Binding-site contacts:
Ligand atom N1 contacts residue THR146 of chain 1.A at 3.5 Å.
Ligand atom C3 contacts residue VAL165 of chain 1.A at 3.5 Å (hydrophobic).
Ligand atom C26 contacts residue MET173 of chain 1.A at 3.9 Å (hydrophobic).
Ligand atom C32 contacts residue GLU168 of chain 1.A at 3.8 Å.
Ligand atom C18 contacts residue ASP104 of chain 1.A at 3.1 Å.
Ligand atom C13 contacts residue MET173 of chain 1.A at 3.8 Å (hydrophobic).
Ligand atom C1 contacts residue HIS163 of chain 1.A at 3.9 Å.
Ligand atom C28 contacts residue GLY169 of chain 1.A at 3.9 Å.
Ligand atom C8 contacts residue MET173 of chain 1.A at 3.8 Å (hydrophobic).
Ligand atom C29 contacts residue GLU168 of chain 1.A at 3.5 Å.
Ligand atom C30 contacts residue GLY169 of chain 1.A at 3.9 Å.
Ligand atom C21 contacts residue THR146 of chain 1.A at 3.3 Å.
Ligand atom O1 contacts residue THR170 of chain 1.A at 3.7 Å.
Ligand atom C17 contacts residue ASN270 of chain 1.A at 3.7 Å.
Ligand atom O1 contacts residue PHE147 of chain 1.A at 3.7 Å.
Ligand atom O contacts residue THR170 of chain 1.A at 3.5 Å.
Ligand atom N1 contacts residue MET173 of chain 1.A at 3.9 Å.
Ligand atom C15 contacts residue THR170 of chain 1.A at 3.8 Å.
Ligand atom C10 contacts residue THR146 of chain 1.A at 3.7 Å.
Ligand atom N2 contacts residue GLU168 of chain 1.A at 3.8 Å.
Ligand atom O contacts residue ALA143 of chain 1.A at 3.4 Å.
Ligand atom C4 contacts residue VAL165 of chain 1.A at 3.8 Å (hydrophobic).
Ligand atom C32 contacts residue LEU172 of chain 1.A at 3.6 Å (hydrophobic).
Ligand atom C12 contacts residue ALA143 of chain 1.A at 3.8 Å (hydrophobic).
Ligand atom O contacts residue PHE147 of chain 1.A at 3.4 Å.
Ligand atom C10 contacts residue MET173 of chain 1.A at 3.6 Å (hydrophobic).
Ligand atom C20 contacts residue ASP104 of chain 1.A at 1.4 Å.
Ligand atom C27 contacts residue GLY169 of chain 1.A at 3.7 Å.
Ligand atom C25 contacts residue GLY169 of chain 1.A at 3.8 Å.
Ligand atom C18 contacts residue ASN270 of chain 1.A at 3.6 Å.
Ligand atom C14 contacts residue VAL243 of chain 1.A at 3.9 Å (hydrophobic).
Ligand atom C9 contacts residue MET173 of chain 1.A at 3.7 Å (hydrophobic).
Ligand atom C31 contacts residue LEU172 of chain 1.A at 3.6 Å (hydrophobic).
Ligand atom C2 contacts residue VAL165 of chain 1.A at 3.6 Å (hydrophobic).
Ligand atom N2 contacts residue LEU172 of chain 1.A at 3.8 Å.
Ligand atom C30 contacts residue GLU168 of chain 1.A at 3.6 Å.
Ligand atom C contacts residue HIS163 of chain 1.A at 3.6 Å.
Ligand atom C19 contacts residue ASP104 of chain 1.A at 2.4 Å.
Ligand atom C26 contacts residue GLY169 of chain 1.A at 3.7 Å.
Ligand atom O2 contacts residue THR170 of chain 1.A at 2.7 Å (h-bond).

The small molecule below binds the protein below.
Small molecule (SMILES): CN(C)c1ccc2c(-c3cc(C(=O)NCCOCCOCCCCCCCl)ccc3C(=O)O)c3ccc(=[N+](C)C)cc-3oc2c1

Sequence of chain 1.A:
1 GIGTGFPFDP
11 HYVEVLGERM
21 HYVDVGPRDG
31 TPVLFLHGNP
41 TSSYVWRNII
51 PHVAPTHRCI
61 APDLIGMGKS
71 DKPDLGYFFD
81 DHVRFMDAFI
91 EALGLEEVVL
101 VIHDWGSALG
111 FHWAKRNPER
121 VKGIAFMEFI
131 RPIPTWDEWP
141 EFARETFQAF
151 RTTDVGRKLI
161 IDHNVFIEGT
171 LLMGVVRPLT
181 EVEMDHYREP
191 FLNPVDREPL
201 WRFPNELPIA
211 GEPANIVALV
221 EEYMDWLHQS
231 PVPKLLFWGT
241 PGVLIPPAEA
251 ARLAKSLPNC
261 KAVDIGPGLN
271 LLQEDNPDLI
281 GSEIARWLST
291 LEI